Binding-site contacts:
Ligand atom O5 contacts residue LYS181 of chain 1.B at 4.1 Å.
Ligand atom C1 contacts residue ASN213 of chain 1.B at 1.4 Å.
Ligand atom O5 contacts residue ASN213 of chain 1.B at 2.4 Å (h-bond).
Ligand atom N2 contacts residue ASN213 of chain 1.B at 2.9 Å (h-bond).
Ligand atom C7 contacts residue ASN213 of chain 1.B at 3.9 Å.
Ligand atom O7 contacts residue ASN213 of chain 1.B at 4.0 Å.
Ligand atom C2 contacts residue ASN213 of chain 1.B at 2.4 Å.
Ligand atom C4 contacts residue ASN213 of chain 1.B at 4.2 Å.
Ligand atom C3 contacts residue ASN213 of chain 1.B at 3.8 Å.
Ligand atom C5 contacts residue ASN213 of chain 1.B at 3.6 Å.

Sequence of chain 1.B:
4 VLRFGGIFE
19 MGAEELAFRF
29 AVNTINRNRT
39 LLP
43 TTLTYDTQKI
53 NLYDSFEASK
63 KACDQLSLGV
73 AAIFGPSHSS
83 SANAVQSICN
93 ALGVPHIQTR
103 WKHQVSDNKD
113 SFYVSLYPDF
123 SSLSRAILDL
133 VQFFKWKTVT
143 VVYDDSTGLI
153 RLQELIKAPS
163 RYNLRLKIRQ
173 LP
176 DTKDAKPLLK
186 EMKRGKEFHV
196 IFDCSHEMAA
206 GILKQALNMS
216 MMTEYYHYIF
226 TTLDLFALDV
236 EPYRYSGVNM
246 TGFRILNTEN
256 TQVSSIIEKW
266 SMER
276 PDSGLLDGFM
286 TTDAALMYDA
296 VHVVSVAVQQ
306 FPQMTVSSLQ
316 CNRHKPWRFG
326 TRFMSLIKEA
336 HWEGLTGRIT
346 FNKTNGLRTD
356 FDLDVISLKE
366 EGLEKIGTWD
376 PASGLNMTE

This small molecule binds to this protein.
Small molecule (SMILES): CC(=O)N[C@@H]1[C@@H](O)[C@H](O)[C@@H](CO)O[C@H]1O